Binding-site contacts:
Ligand atom O4 contacts residue HIS164 of chain 1.A at 3.3 Å (h-bond).
Ligand atom C14 contacts residue HIS41 of chain 1.A at 3.4 Å.
Ligand atom O5 contacts residue SER144 of chain 1.A at 3.4 Å (h-bond).
Ligand atom C19 contacts residue CYS145 of chain 1.A at 1.6 Å (hydrophobic).
Ligand atom C2 contacts residue CYS145 of chain 1.A at 3.5 Å (hydrophobic).
Ligand atom C8 contacts residue ASN142 of chain 1.A at 3.2 Å.
Ligand atom C3 contacts residue CYS145 of chain 1.A at 3.0 Å (hydrophobic).
Ligand atom C7 contacts residue ASN142 of chain 1.A at 3.7 Å.
Ligand atom C1 contacts residue GLU166 of chain 1.A at 3.5 Å.
Ligand atom C16 contacts residue SER46 of chain 1.A at 3.7 Å.
Ligand atom O4 contacts residue CYS145 of chain 1.A at 2.2 Å (h-bond).
Ligand atom C20 contacts residue CYS145 of chain 1.A at 2.4 Å (hydrophobic).
Ligand atom C14 contacts residue MET49 of chain 1.A at 3.5 Å (hydrophobic).
Ligand atom C18 contacts residue GLN189 of chain 1.A at 3.7 Å.
Ligand atom C9 contacts residue ASN142 of chain 1.A at 3.6 Å.
Ligand atom F2 contacts residue GLN189 of chain 1.A at 3.6 Å.
Ligand atom F1 contacts residue HIS41 of chain 1.A at 2.6 Å.
Ligand atom F2 contacts residue MET49 of chain 1.A at 3.5 Å.
Ligand atom C23 contacts residue THR26 of chain 1.A at 2.9 Å.
Ligand atom C1 contacts residue DMS1 of chain 1.G at 3.0 Å.
Ligand atom F1 contacts residue THR25 of chain 1.A at 3.7 Å.
Ligand atom N3 contacts residue HIS41 of chain 1.A at 3.4 Å (h-bond).
Ligand atom O1 contacts residue GLY143 of chain 1.A at 3.3 Å (h-bond).
Ligand atom C6 contacts residue ASN142 of chain 1.A at 3.5 Å.
Ligand atom C13 contacts residue MET49 of chain 1.A at 3.5 Å (hydrophobic).
Ligand atom C3 contacts residue DMS1 of chain 1.G at 3.1 Å.
Ligand atom N3 contacts residue CYS145 of chain 1.A at 3.3 Å (h-bond).
Ligand atom O5 contacts residue GLY143 of chain 1.A at 2.9 Å (h-bond).
Ligand atom C15 contacts residue MET49 of chain 1.A at 3.5 Å (hydrophobic).
Ligand atom C23 contacts residue GLY143 of chain 1.A at 3.7 Å.
Ligand atom C2 contacts residue DMS1 of chain 1.G at 2.2 Å.
Ligand atom C12 contacts residue MET49 of chain 1.A at 3.7 Å (hydrophobic).
Ligand atom F3 contacts residue GLN189 of chain 1.A at 2.9 Å.
Ligand atom C4 contacts residue ASN142 of chain 1.A at 3.6 Å.
Ligand atom F1 contacts residue CYS44 of chain 1.A at 3.0 Å.
Ligand atom O1 contacts residue ASN142 of chain 1.A at 3.2 Å.
Ligand atom C22 contacts residue THR25 of chain 1.A at 3.7 Å.
Ligand atom O5 contacts residue CYS145 of chain 1.A at 2.9 Å (h-bond).
Ligand atom C17 contacts residue SER46 of chain 1.A at 3.5 Å.
Ligand atom O4 contacts residue HIS41 of chain 1.A at 2.8 Å (h-bond).

Sequence of chain 1.A:
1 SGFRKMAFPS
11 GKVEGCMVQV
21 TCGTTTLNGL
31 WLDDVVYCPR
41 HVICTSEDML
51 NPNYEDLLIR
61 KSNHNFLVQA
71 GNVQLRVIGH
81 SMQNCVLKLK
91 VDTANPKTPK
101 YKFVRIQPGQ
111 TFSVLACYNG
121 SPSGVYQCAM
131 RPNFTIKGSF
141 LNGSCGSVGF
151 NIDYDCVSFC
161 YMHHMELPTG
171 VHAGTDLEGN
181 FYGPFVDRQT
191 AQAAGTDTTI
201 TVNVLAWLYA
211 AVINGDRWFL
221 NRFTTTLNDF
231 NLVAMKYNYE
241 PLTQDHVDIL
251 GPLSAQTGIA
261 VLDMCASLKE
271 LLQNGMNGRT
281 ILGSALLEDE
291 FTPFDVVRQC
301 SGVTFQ

The protein below binds the small molecule below.
Small molecule (SMILES): CC[C@H](NC(=O)[C@H](CS(=O)(=O)CC1CC1)N[C@@H](c1ccc(F)cc1)C(F)(F)F)[C@@H](O)C(=O)NC1CC1